Sequence of chain 1.A:
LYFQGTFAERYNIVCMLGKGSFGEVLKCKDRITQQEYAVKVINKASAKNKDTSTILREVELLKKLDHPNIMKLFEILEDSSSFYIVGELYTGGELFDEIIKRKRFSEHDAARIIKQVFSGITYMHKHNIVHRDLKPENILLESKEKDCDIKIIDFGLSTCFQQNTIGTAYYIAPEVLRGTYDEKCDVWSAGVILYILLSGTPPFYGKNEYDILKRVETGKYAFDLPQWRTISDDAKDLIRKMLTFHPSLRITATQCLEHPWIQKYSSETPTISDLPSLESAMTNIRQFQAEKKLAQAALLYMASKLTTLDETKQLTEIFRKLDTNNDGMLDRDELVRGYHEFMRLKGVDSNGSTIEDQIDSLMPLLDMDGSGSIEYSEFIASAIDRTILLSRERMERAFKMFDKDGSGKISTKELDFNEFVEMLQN

Binding-site contacts:
Ligand atom CAH contacts residue LYS53 of chain 1.A at 3.7 Å.
Ligand atom N1 contacts residue TYR103 of chain 1.A at 3.1 Å (h-bond).
Ligand atom C6 contacts residue GLU101 of chain 1.A at 3.9 Å.
Ligand atom N3 contacts residue LEU30 of chain 1.A at 3.9 Å.
Ligand atom CAF contacts residue ALA51 of chain 1.A at 3.6 Å (hydrophobic).
Ligand atom CAI contacts residue MET84 of chain 1.A at 3.6 Å (hydrophobic).
Ligand atom C5 contacts residue LEU153 of chain 1.A at 3.5 Å (hydrophobic).
Ligand atom CAJ contacts residue MET84 of chain 1.A at 3.7 Å (hydrophobic).
Ligand atom NAC contacts residue TYR103 of chain 1.A at 3.6 Å.
Ligand atom N1 contacts residue GLU101 of chain 1.A at 4.0 Å.
Ligand atom CAF contacts residue MET84 of chain 1.A at 3.5 Å (hydrophobic).
Ligand atom CAE contacts residue LYS53 of chain 1.A at 3.5 Å.
Ligand atom CAL contacts residue MET84 of chain 1.A at 3.8 Å (hydrophobic).
Ligand atom CAG contacts residue ALA51 of chain 1.A at 3.6 Å (hydrophobic).
Ligand atom C2 contacts residue LEU102 of chain 1.A at 3.6 Å (hydrophobic).
Ligand atom CAL contacts residue ILE166 of chain 1.A at 3.9 Å (hydrophobic).
Ligand atom CAG contacts residue VAL38 of chain 1.A at 3.6 Å (hydrophobic).
Ligand atom NAC contacts residue ALA51 of chain 1.A at 3.8 Å.
Ligand atom CAQ contacts residue MET84 of chain 1.A at 3.5 Å (hydrophobic).
Ligand atom CAI contacts residue ILE98 of chain 1.A at 3.5 Å (hydrophobic).
Ligand atom CAI contacts residue LYS53 of chain 1.A at 3.6 Å.
Ligand atom C6 contacts residue ALA51 of chain 1.A at 3.8 Å (hydrophobic).
Ligand atom CAJ contacts residue LYS53 of chain 1.A at 3.8 Å.
Ligand atom C4 contacts residue LEU153 of chain 1.A at 3.7 Å (hydrophobic).
Ligand atom CAG contacts residue MET84 of chain 1.A at 3.5 Å (hydrophobic).
Ligand atom CAA contacts residue GLY31 of chain 1.A at 3.6 Å.
Ligand atom CAS contacts residue MET84 of chain 1.A at 3.6 Å (hydrophobic).
Ligand atom C6 contacts residue LEU153 of chain 1.A at 3.7 Å (hydrophobic).
Ligand atom CAH contacts residue ILE98 of chain 1.A at 3.9 Å (hydrophobic).
Ligand atom N1 contacts residue LEU102 of chain 1.A at 3.8 Å.
Ligand atom CAT contacts residue MET84 of chain 1.A at 3.5 Å (hydrophobic).
Ligand atom CAF contacts residue VAL52 of chain 1.A at 3.8 Å (hydrophobic).
Ligand atom NAC contacts residue MET84 of chain 1.A at 3.5 Å.
Ligand atom N1 contacts residue ALA51 of chain 1.A at 4.0 Å.
Ligand atom NAC contacts residue GLU101 of chain 1.A at 3.0 Å (salt-bridge).
Ligand atom C2 contacts residue TYR103 of chain 1.A at 3.1 Å (hydrophobic).
Ligand atom CAF contacts residue LYS53 of chain 1.A at 3.8 Å.
Ligand atom CAD contacts residue LYS53 of chain 1.A at 3.5 Å.
Ligand atom CAA contacts residue VAL38 of chain 1.A at 3.8 Å (hydrophobic).
Ligand atom CAS contacts residue LYS53 of chain 1.A at 3.7 Å.

A small-molecule ligand and the protein it binds are described below.
Small molecule (SMILES): CC(C)n1nc(Cc2cccc3ccccc23)c2c(N)ncnc21